This small molecule binds to this protein.
Small molecule (SMILES): Cc1c(O)nc(CC(=O)O)c(C)c1O[P](=O)(O)OCC1OC(n2cnc3c(=O)[nH]c(N)nc32)[C@H](O)[C@@H]1O

Sequence of chain 1.A:
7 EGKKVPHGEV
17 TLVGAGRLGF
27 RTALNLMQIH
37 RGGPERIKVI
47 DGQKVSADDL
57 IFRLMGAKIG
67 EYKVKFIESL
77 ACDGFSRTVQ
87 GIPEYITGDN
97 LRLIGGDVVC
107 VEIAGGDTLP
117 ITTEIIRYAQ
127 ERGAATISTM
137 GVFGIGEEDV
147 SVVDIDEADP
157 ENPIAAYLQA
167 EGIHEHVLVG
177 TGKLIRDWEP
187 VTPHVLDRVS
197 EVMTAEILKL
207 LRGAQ

Binding-site contacts:
Ligand atom C6A contacts residue ARG182 of chain 1.A at 3.7 Å.
Ligand atom O28 contacts residue ATP1 of chain 1.E at 3.1 Å (h-bond).
Ligand atom C3M contacts residue PHE139 of chain 1.A at 3.6 Å (hydrophobic).
Ligand atom O4S contacts residue ILE160 of chain 1.A at 3.0 Å.
Ligand atom C5S contacts residue THR114 of chain 1.A at 3.6 Å.
Ligand atom C5 contacts residue VAL138 of chain 1.A at 3.4 Å (hydrophobic).
Ligand atom O28 contacts residue LEU24 of chain 1.A at 3.1 Å (h-bond).
Ligand atom O2S contacts residue ASP113 of chain 1.A at 3.2 Å (salt-bridge).
Ligand atom O3S contacts residue LEU115 of chain 1.A at 3.6 Å (h-bond).
Ligand atom O2P contacts residue GLY137 of chain 1.A at 3.4 Å.
Ligand atom O2P contacts residue VAL138 of chain 1.A at 3.4 Å (h-bond).
Ligand atom O28 contacts residue ARG23 of chain 1.A at 3.7 Å.
Ligand atom C8 contacts residue ATP1 of chain 1.E at 3.2 Å.
Ligand atom O6A contacts residue ARG182 of chain 1.A at 2.9 Å.
Ligand atom C7 contacts residue VAL138 of chain 1.A at 3.6 Å (hydrophobic).
Ligand atom O1P contacts residue GLY137 of chain 1.A at 3.0 Å (h-bond).
Ligand atom O3P contacts residue ILE109 of chain 1.A at 3.7 Å.
Ligand atom O18 contacts residue ATP1 of chain 1.E at 2.8 Å (h-bond).
Ligand atom O2 contacts residue PHE139 of chain 1.A at 3.5 Å.
Ligand atom C5M contacts residue VAL138 of chain 1.A at 3.7 Å (hydrophobic).
Ligand atom O1P contacts residue THR135 of chain 1.A at 2.6 Å (h-bond).
Ligand atom C3 contacts residue ALA110 of chain 1.A at 3.5 Å (hydrophobic).
Ligand atom C6 contacts residue VAL138 of chain 1.A at 3.4 Å (hydrophobic).
Ligand atom C2S contacts residue ILE181 of chain 1.A at 3.5 Å (hydrophobic).
Ligand atom C3S contacts residue THR114 of chain 1.A at 3.2 Å.
Ligand atom O3S contacts residue THR114 of chain 1.A at 2.4 Å (h-bond).
Ligand atom N7A contacts residue ILE181 of chain 1.A at 3.5 Å (h-bond).
Ligand atom C4S contacts residue THR114 of chain 1.A at 3.4 Å.
Ligand atom C8A contacts residue LEU180 of chain 1.A at 3.0 Å (hydrophobic).
Ligand atom C5M contacts residue THR135 of chain 1.A at 3.4 Å.
Ligand atom C2 contacts residue ALA110 of chain 1.A at 3.6 Å (hydrophobic).
Ligand atom O6A contacts residue ILE181 of chain 1.A at 3.4 Å (h-bond).
Ligand atom O6A contacts residue LEU180 of chain 1.A at 3.2 Å.
Ligand atom N7A contacts residue LEU180 of chain 1.A at 2.9 Å.
Ligand atom O2S contacts residue LEU115 of chain 1.A at 3.6 Å.
Ligand atom O2P contacts residue PHE139 of chain 1.A at 3.5 Å.
Ligand atom C8A contacts residue ILE160 of chain 1.A at 3.3 Å (hydrophobic).
Ligand atom C5A contacts residue ILE181 of chain 1.A at 3.7 Å (hydrophobic).
Ligand atom C4A contacts residue ILE181 of chain 1.A at 3.5 Å (hydrophobic).
Ligand atom N9A contacts residue ILE181 of chain 1.A at 3.7 Å.